Binding-site contacts:
Ligand atom C1 contacts residue VAL282 of chain 1.A at 4.0 Å (hydrophobic).
Ligand atom C6 contacts residue PHE319 of chain 1.A at 3.7 Å (hydrophobic).
Ligand atom C2 contacts residue VAL282 of chain 1.A at 3.7 Å (hydrophobic).
Ligand atom C8 contacts residue GLN316 of chain 1.A at 3.6 Å.
Ligand atom N1 contacts residue GLY315 of chain 1.A at 3.9 Å.
Ligand atom O1 contacts residue PHE319 of chain 1.A at 4.0 Å.
Ligand atom C5 contacts residue PHE319 of chain 1.A at 3.6 Å (hydrophobic).
Ligand atom C2 contacts residue GLN316 of chain 1.A at 4.1 Å.
Ligand atom O1 contacts residue GLN316 of chain 1.A at 3.0 Å (h-bond).
Ligand atom C9 contacts residue GLN316 of chain 1.A at 3.4 Å.
Ligand atom O3 contacts residue MET227 of chain 1.A at 3.5 Å.
Ligand atom C22 contacts residue MET227 of chain 1.A at 3.7 Å (hydrophobic).
Ligand atom N2 contacts residue PHE286 of chain 1.A at 4.0 Å.
Ligand atom O1 contacts residue VAL282 of chain 1.A at 3.6 Å.
Ligand atom C24 contacts residue MET227 of chain 1.A at 3.8 Å (hydrophobic).
Ligand atom C8 contacts residue PHE286 of chain 1.A at 4.0 Å (hydrophobic).
Ligand atom C2 contacts residue PHE319 of chain 1.A at 3.9 Å (hydrophobic).
Ligand atom C1 contacts residue ASN267 of chain 1.A at 3.9 Å.
Ligand atom N1 contacts residue MET303 of chain 1.A at 3.5 Å (h-bond).
Ligand atom O2 contacts residue GLY315 of chain 1.A at 3.1 Å.
Ligand atom C4 contacts residue PHE319 of chain 1.A at 3.7 Å (hydrophobic).
Ligand atom C7 contacts residue VAL282 of chain 1.A at 4.0 Å (hydrophobic).
Ligand atom C10 contacts residue GLY315 of chain 1.A at 3.5 Å.
Ligand atom C13 contacts residue MET303 of chain 1.A at 4.1 Å (hydrophobic).
Ligand atom N1 contacts residue GAI1 of chain 1.X at 3.3 Å (h-bond).
Ligand atom C6 contacts residue PHE286 of chain 1.A at 3.7 Å (hydrophobic).
Ligand atom C24 contacts residue ILE265 of chain 1.A at 3.9 Å (hydrophobic).
Ligand atom O2 contacts residue GLN316 of chain 1.A at 3.0 Å (h-bond).
Ligand atom C1 contacts residue GLN316 of chain 1.A at 3.5 Å.
Ligand atom C5 contacts residue PHE286 of chain 1.A at 4.0 Å (hydrophobic).
Ligand atom C23 contacts residue MET227 of chain 1.A at 3.4 Å (hydrophobic).
Ligand atom C18 contacts residue MET227 of chain 1.A at 4.0 Å (hydrophobic).
Ligand atom C10 contacts residue GLN316 of chain 1.A at 3.6 Å.
Ligand atom C23 contacts residue ASP264 of chain 1.A at 4.0 Å.
Ligand atom C7 contacts residue PHE319 of chain 1.A at 3.7 Å (hydrophobic).
Ligand atom C11 contacts residue PHE286 of chain 1.A at 4.0 Å (hydrophobic).
Ligand atom C3 contacts residue PHE319 of chain 1.A at 3.7 Å (hydrophobic).
Ligand atom C8 contacts residue PHE319 of chain 1.A at 4.0 Å (hydrophobic).
Ligand atom C19 contacts residue MET227 of chain 1.A at 3.8 Å (hydrophobic).
Ligand atom C14 contacts residue MET303 of chain 1.A at 3.8 Å (hydrophobic).

Sequence of chain 1.A:
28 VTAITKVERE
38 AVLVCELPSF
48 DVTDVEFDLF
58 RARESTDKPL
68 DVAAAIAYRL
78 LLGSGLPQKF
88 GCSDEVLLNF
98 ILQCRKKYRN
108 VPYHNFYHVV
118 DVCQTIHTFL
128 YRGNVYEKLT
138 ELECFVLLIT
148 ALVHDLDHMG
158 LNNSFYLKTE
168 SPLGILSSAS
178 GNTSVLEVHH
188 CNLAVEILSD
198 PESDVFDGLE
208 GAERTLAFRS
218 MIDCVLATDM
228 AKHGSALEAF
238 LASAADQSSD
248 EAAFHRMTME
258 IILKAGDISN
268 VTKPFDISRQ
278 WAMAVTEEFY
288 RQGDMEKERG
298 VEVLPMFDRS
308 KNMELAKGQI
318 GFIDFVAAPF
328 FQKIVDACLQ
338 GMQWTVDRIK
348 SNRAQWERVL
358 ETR

This small molecule binds to this protein.
Small molecule (SMILES): COc1ccc(C2=NN(C3CCCCCC3)C(=O)[C@@H]3CC=CC[C@H]23)cc1C#CC(N)=O